The protein below binds the small molecule below.
Small molecule (SMILES): O=c1[nH]cnc2c1ncn2[C@@H]1O[C@H](COP(=O)(O)O)[C@@H](O)[C@H]1O

Sequence of chain 2.A:
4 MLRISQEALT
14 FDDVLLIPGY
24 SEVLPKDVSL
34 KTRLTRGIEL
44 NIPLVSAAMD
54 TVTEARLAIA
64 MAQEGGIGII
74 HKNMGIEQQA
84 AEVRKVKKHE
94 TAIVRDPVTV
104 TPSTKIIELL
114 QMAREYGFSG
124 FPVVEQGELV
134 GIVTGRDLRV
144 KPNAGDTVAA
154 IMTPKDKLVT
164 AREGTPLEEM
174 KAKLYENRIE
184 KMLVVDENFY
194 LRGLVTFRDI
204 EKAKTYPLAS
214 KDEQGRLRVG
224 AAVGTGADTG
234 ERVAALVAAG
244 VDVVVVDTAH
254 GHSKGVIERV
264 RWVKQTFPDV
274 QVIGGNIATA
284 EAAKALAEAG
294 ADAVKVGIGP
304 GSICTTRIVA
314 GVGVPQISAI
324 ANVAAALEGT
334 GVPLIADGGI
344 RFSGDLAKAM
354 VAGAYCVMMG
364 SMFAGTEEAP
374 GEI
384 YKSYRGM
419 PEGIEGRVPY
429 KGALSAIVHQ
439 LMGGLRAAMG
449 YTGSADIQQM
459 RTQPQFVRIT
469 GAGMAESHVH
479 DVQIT

Binding-site contacts:
Ligand atom C6 contacts residue GLU420 of chain 2.A at 3.7 Å.
Ligand atom O3P contacts residue MET362 of chain 2.A at 3.7 Å.
Ligand atom P contacts residue TYR387 of chain 2.A at 3.7 Å.
Ligand atom N1 contacts residue GLU420 of chain 2.A at 3.1 Å (salt-bridge).
Ligand atom C5' contacts residue TYR387 of chain 2.A at 3.6 Å (hydrophobic).
Ligand atom O2P contacts residue SER305 of chain 2.A at 2.8 Å (h-bond).
Ligand atom C3' contacts residue ASP340 of chain 2.A at 3.4 Å.
Ligand atom O2' contacts residue ASN279 of chain 2.A at 3.7 Å.
Ligand atom C2 contacts residue THR309 of chain 2.A at 3.5 Å.
Ligand atom C2' contacts residue ASP340 of chain 2.A at 3.6 Å.
Ligand atom O6 contacts residue GLU420 of chain 2.A at 3.5 Å (salt-bridge).
Ligand atom C6 contacts residue MET390 of chain 2.A at 3.8 Å (hydrophobic).
Ligand atom N7 contacts residue ILE306 of chain 2.A at 3.2 Å.
Ligand atom O1P contacts residue SER364 of chain 2.A at 2.8 Å (h-bond).
Ligand atom O3P contacts residue GLY363 of chain 2.A at 2.9 Å (h-bond).
Ligand atom P contacts residue SER305 of chain 2.A at 3.6 Å.
Ligand atom C5 contacts residue ILE306 of chain 2.A at 3.6 Å (hydrophobic).
Ligand atom O4' contacts residue GLY304 of chain 2.A at 3.7 Å.
Ligand atom O6 contacts residue GLY389 of chain 2.A at 3.6 Å.
Ligand atom C8 contacts residue ILE306 of chain 2.A at 3.4 Å (hydrophobic).
Ligand atom O6 contacts residue MET390 of chain 2.A at 3.2 Å (h-bond).
Ligand atom O6 contacts residue GLY421 of chain 2.A at 3.2 Å.
Ligand atom O5' contacts residue SER305 of chain 2.A at 3.6 Å (h-bond).
Ligand atom C4' contacts residue ASP340 of chain 2.A at 3.4 Å.
Ligand atom O2P contacts residue GLY342 of chain 2.A at 3.2 Å (h-bond).
Ligand atom O2P contacts residue GLY304 of chain 2.A at 3.8 Å.
Ligand atom N1 contacts residue CYS307 of chain 2.A at 3.5 Å (h-bond).
Ligand atom O2' contacts residue ASP340 of chain 2.A at 2.4 Å (salt-bridge).
Ligand atom C8 contacts residue MET52 of chain 2.A at 3.8 Å (hydrophobic).
Ligand atom N7 contacts residue GLY389 of chain 2.A at 3.7 Å.
Ligand atom O5' contacts residue GLY304 of chain 2.A at 3.7 Å.
Ligand atom N3 contacts residue CYS307 of chain 2.A at 3.0 Å (h-bond).
Ligand atom O3' contacts residue ALA50 of chain 2.A at 3.3 Å.
Ligand atom N7 contacts residue MET390 of chain 2.A at 3.2 Å (h-bond).
Ligand atom O3' contacts residue MET361 of chain 2.A at 3.5 Å (h-bond).
Ligand atom O3' contacts residue ASP340 of chain 2.A at 2.6 Å (salt-bridge).
Ligand atom C2 contacts residue CYS307 of chain 2.A at 2.6 Å (hydrophobic).
Ligand atom O1P contacts residue SER305 of chain 2.A at 3.2 Å.
Ligand atom O1P contacts residue TYR387 of chain 2.A at 2.4 Å (h-bond).
Ligand atom O3P contacts residue SER364 of chain 2.A at 3.6 Å (h-bond).